The small molecule below binds the protein below.
Small molecule (SMILES): Cc1cc(N)nc(C#CCN2CCN(C)CC2)c1

Sequence of chain 1.B:
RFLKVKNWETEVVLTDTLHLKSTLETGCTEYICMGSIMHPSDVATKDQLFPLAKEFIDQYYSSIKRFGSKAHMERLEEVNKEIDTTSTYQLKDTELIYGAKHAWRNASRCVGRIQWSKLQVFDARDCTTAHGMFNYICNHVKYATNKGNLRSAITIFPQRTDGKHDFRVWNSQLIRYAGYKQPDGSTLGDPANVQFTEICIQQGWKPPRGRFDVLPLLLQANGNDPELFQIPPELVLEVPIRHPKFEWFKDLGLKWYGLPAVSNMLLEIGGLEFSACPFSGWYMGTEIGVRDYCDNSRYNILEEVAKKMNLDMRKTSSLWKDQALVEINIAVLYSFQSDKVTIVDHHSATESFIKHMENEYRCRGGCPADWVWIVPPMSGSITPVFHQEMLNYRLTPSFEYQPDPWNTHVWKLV

Binding-site contacts:
Ligand atom C07 contacts residue SER289 of chain 1.B at 3.9 Å.
Ligand atom C03 contacts residue TRP291 of chain 1.B at 4.0 Å (hydrophobic).
Ligand atom C17 contacts residue HEM1 of chain 1.J at 3.7 Å.
Ligand atom C02 contacts residue TRP291 of chain 1.B at 3.8 Å (hydrophobic).
Ligand atom C08 contacts residue VAL271 of chain 1.B at 3.7 Å (hydrophobic).
Ligand atom C09 contacts residue HEM1 of chain 1.J at 3.6 Å.
Ligand atom C07 contacts residue PRO269 of chain 1.B at 4.0 Å (hydrophobic).
Ligand atom C08 contacts residue HEM1 of chain 1.J at 3.8 Å.
Ligand atom C16 contacts residue HEM1 of chain 1.J at 3.8 Å.
Ligand atom C08 contacts residue GLU296 of chain 1.B at 3.6 Å.
Ligand atom C07 contacts residue PHE288 of chain 1.B at 3.5 Å (hydrophobic).
Ligand atom C03 contacts residue HEM1 of chain 1.J at 3.3 Å.
Ligand atom C06 contacts residue GLU296 of chain 1.B at 3.6 Å.
Ligand atom C04 contacts residue HEM1 of chain 1.J at 4.0 Å.
Ligand atom C09 contacts residue VAL271 of chain 1.B at 3.8 Å (hydrophobic).
Ligand atom N02 contacts residue GLU296 of chain 1.B at 2.7 Å (salt-bridge).
Ligand atom C02 contacts residue GLU296 of chain 1.B at 3.6 Å.
Ligand atom C10 contacts residue HEM1 of chain 1.J at 3.0 Å.
Ligand atom N02 contacts residue HEM1 of chain 1.J at 3.4 Å.
Ligand atom N11 contacts residue VAL271 of chain 1.B at 3.8 Å.
Ligand atom N02 contacts residue TRP291 of chain 1.B at 2.8 Å (h-bond).
Ligand atom C12 contacts residue HEM1 of chain 1.J at 3.1 Å.
Ligand atom C02 contacts residue PRO269 of chain 1.B at 3.9 Å (hydrophobic).
Ligand atom C12 contacts residue VAL271 of chain 1.B at 3.5 Å (hydrophobic).
Ligand atom C07 contacts residue HEM1 of chain 1.J at 3.4 Å.
Ligand atom N01 contacts residue GLU296 of chain 1.B at 2.7 Å (salt-bridge).
Ligand atom C17 contacts residue ASN273 of chain 1.B at 3.3 Å.
Ligand atom C05 contacts residue VAL271 of chain 1.B at 3.6 Å (hydrophobic).
Ligand atom N11 contacts residue HEM1 of chain 1.J at 3.9 Å.
Ligand atom C09 contacts residue GLU296 of chain 1.B at 3.9 Å.
Ligand atom C15 contacts residue HEM1 of chain 1.J at 3.7 Å.
Ligand atom C13 contacts residue VAL271 of chain 1.B at 3.6 Å (hydrophobic).
Ligand atom N02 contacts residue TYR292 of chain 1.B at 3.8 Å.
Ligand atom C13 contacts residue HEM1 of chain 1.J at 3.1 Å.
Ligand atom N01 contacts residue HEM1 of chain 1.J at 4.0 Å.
Ligand atom C03 contacts residue PRO269 of chain 1.B at 3.9 Å (hydrophobic).
Ligand atom N14 contacts residue HEM1 of chain 1.J at 2.8 Å (h-bond).
Ligand atom N02 contacts residue PRO269 of chain 1.B at 3.9 Å.
Ligand atom C02 contacts residue HEM1 of chain 1.J at 3.7 Å.
Ligand atom C07 contacts residue GLY290 of chain 1.B at 3.6 Å.